A small-molecule ligand and the protein it binds are described below.
Small molecule (SMILES): N[C@@H](Cc1c[nH]c2ccccc12)C(=O)O

Sequence of chain 1.A:
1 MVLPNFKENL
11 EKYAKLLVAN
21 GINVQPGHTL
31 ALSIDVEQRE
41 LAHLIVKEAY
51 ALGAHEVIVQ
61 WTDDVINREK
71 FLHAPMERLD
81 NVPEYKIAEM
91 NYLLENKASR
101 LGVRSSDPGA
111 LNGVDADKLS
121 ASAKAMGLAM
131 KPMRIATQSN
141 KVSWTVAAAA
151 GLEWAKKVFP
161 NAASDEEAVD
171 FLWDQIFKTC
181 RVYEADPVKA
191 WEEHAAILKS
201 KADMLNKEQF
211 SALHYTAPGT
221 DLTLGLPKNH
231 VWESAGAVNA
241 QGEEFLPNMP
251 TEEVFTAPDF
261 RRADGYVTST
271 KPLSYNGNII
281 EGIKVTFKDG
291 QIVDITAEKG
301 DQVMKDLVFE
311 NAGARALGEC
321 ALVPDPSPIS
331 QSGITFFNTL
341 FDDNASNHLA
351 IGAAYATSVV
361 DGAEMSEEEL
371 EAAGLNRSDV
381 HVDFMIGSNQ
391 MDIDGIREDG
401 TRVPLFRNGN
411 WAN

Binding-site contacts:
Ligand atom NE1 contacts residue PHE255 of chain 1.A at 3.4 Å.
Ligand atom CA contacts residue GLY1 of chain 1.F at 2.5 Å.
Ligand atom N contacts residue GLY1 of chain 1.F at 3.6 Å.
Ligand atom CA contacts residue ZN1 of chain 1.D at 3.1 Å.
Ligand atom C contacts residue TYR355 of chain 1.A at 3.1 Å (hydrophobic).
Ligand atom O contacts residue ZN1 of chain 1.C at 2.3 Å.
Ligand atom CD1 contacts residue TYR355 of chain 1.A at 3.8 Å (hydrophobic).
Ligand atom CB contacts residue ASN248 of chain 1.A at 3.8 Å.
Ligand atom CA contacts residue GLU253 of chain 1.A at 3.5 Å.
Ligand atom CA contacts residue ASN248 of chain 1.A at 3.3 Å.
Ligand atom CB contacts residue TYR355 of chain 1.A at 3.1 Å (hydrophobic).
Ligand atom N contacts residue ZN1 of chain 1.D at 2.3 Å.
Ligand atom CG contacts residue TRP144 of chain 1.A at 3.9 Å (hydrophobic).
Ligand atom O contacts residue GLY1 of chain 1.F at 2.2 Å (h-bond).
Ligand atom CD1 contacts residue PHE255 of chain 1.A at 3.6 Å (hydrophobic).
Ligand atom CE2 contacts residue PRO247 of chain 1.A at 3.7 Å (hydrophobic).
Ligand atom CE2 contacts residue PHE255 of chain 1.A at 3.4 Å (hydrophobic).
Ligand atom CE3 contacts residue ASN248 of chain 1.A at 3.6 Å.
Ligand atom CG contacts residue PHE255 of chain 1.A at 3.8 Å (hydrophobic).
Ligand atom CH2 contacts residue SER234 of chain 1.A at 3.8 Å.
Ligand atom C contacts residue GLY1 of chain 1.F at 1.3 Å.
Ligand atom N contacts residue PHE255 of chain 1.A at 3.8 Å.
Ligand atom O contacts residue GLU319 of chain 1.A at 2.9 Å (salt-bridge).
Ligand atom CZ2 contacts residue PRO247 of chain 1.A at 3.6 Å (hydrophobic).
Ligand atom CZ2 contacts residue PHE255 of chain 1.A at 3.7 Å (hydrophobic).
Ligand atom CH2 contacts residue ALA235 of chain 1.A at 3.5 Å (hydrophobic).
Ligand atom CD1 contacts residue TRP144 of chain 1.A at 3.6 Å (hydrophobic).
Ligand atom N contacts residue GLU253 of chain 1.A at 3.1 Å (salt-bridge).
Ligand atom N contacts residue GLU319 of chain 1.A at 3.1 Å (salt-bridge).
Ligand atom C contacts residue ZN1 of chain 1.D at 3.4 Å.
Ligand atom CZ3 contacts residue THR251 of chain 1.A at 3.6 Å.
Ligand atom CA contacts residue TYR355 of chain 1.A at 3.9 Å (hydrophobic).
Ligand atom O contacts residue ZN1 of chain 1.D at 3.8 Å.
Ligand atom O contacts residue HIS381 of chain 1.A at 3.2 Å (h-bond).
Ligand atom C contacts residue ZN1 of chain 1.C at 2.8 Å.
Ligand atom CD2 contacts residue PHE255 of chain 1.A at 3.6 Å (hydrophobic).
Ligand atom O contacts residue TYR355 of chain 1.A at 2.4 Å (h-bond).
Ligand atom C contacts residue GLU319 of chain 1.A at 3.7 Å.
Ligand atom CB contacts residue GLY1 of chain 1.F at 3.2 Å.
Ligand atom CE3 contacts residue PHE255 of chain 1.A at 3.9 Å (hydrophobic).